This small molecule binds to this protein.
Small molecule (SMILES): CC(=O)N[C@@H]1[C@@H](O)[C@H](O)[C@@H](CO)O[C@H]1O

Sequence of chain 1.A:
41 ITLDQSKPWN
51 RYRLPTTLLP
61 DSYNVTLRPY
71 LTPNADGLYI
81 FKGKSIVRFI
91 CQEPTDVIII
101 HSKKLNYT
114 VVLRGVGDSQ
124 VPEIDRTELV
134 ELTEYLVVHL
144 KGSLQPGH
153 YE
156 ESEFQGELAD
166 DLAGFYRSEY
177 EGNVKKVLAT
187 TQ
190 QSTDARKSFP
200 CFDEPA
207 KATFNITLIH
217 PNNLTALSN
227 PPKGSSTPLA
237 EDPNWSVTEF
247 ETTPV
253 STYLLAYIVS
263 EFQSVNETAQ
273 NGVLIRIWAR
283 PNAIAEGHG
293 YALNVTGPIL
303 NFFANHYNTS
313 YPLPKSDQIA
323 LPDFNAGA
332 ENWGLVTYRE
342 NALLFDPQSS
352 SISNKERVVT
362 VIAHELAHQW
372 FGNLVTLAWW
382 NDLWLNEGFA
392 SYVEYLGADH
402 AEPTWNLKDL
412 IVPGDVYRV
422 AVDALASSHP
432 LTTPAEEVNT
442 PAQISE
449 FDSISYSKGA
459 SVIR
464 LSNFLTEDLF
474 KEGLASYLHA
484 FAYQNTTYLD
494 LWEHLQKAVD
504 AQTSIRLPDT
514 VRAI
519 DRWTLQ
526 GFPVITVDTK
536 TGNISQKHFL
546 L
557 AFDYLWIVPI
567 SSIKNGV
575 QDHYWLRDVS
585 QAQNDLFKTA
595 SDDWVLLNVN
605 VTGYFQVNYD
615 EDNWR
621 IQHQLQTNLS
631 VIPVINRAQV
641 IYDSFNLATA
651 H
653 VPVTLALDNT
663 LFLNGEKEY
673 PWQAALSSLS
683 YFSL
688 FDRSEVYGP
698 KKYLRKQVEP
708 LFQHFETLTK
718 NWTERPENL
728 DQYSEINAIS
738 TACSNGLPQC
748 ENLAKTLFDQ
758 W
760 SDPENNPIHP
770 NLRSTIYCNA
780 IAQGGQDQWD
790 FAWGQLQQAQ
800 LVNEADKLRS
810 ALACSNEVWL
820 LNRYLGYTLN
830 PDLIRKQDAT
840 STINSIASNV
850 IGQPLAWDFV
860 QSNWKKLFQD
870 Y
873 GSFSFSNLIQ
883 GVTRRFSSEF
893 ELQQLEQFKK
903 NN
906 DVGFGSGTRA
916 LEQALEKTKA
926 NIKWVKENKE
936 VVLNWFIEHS

Binding-site contacts:
Ligand atom C8 contacts residue ASN211 of chain 1.A at 4.2 Å.
Ligand atom C2 contacts residue SER62 of chain 1.A at 3.7 Å.
Ligand atom C3 contacts residue ARG88 of chain 1.A at 3.8 Å.
Ligand atom C3 contacts residue SER62 of chain 1.A at 4.0 Å.
Ligand atom O7 contacts residue ARG88 of chain 1.A at 3.5 Å (salt-bridge).
Ligand atom O6 contacts residue THR248 of chain 1.A at 4.1 Å.
Ligand atom C1 contacts residue ASN211 of chain 1.A at 1.4 Å.
Ligand atom C1 contacts residue SER62 of chain 1.A at 4.1 Å.
Ligand atom C7 contacts residue ARG88 of chain 1.A at 3.1 Å.
Ligand atom O3 contacts residue ARG88 of chain 1.A at 2.5 Å (salt-bridge).
Ligand atom C5 contacts residue ASN211 of chain 1.A at 3.7 Å.
Ligand atom C3 contacts residue ASN211 of chain 1.A at 3.9 Å.
Ligand atom C8 contacts residue ARG88 of chain 1.A at 3.1 Å.
Ligand atom O5 contacts residue ASN211 of chain 1.A at 2.4 Å (h-bond).
Ligand atom C7 contacts residue SER62 of chain 1.A at 3.5 Å.
Ligand atom O7 contacts residue ASN64 of chain 1.A at 3.5 Å (h-bond).
Ligand atom C8 contacts residue ASN64 of chain 1.A at 3.6 Å.
Ligand atom C2 contacts residue ARG88 of chain 1.A at 4.0 Å.
Ligand atom O3 contacts residue SER62 of chain 1.A at 4.4 Å.
Ligand atom N2 contacts residue SER62 of chain 1.A at 2.7 Å (h-bond).
Ligand atom O5 contacts residue THR248 of chain 1.A at 3.2 Å (h-bond).
Ligand atom C1 contacts residue THR248 of chain 1.A at 4.0 Å.
Ligand atom C2 contacts residue ASN211 of chain 1.A at 2.6 Å.
Ligand atom N2 contacts residue ASN211 of chain 1.A at 3.0 Å (h-bond).
Ligand atom C2 contacts residue ASN64 of chain 1.A at 4.1 Å.
Ligand atom C7 contacts residue ASN64 of chain 1.A at 3.2 Å.
Ligand atom C7 contacts residue NAG1 of chain 1.K at 4.3 Å.
Ligand atom C7 contacts residue ASN211 of chain 1.A at 3.7 Å.
Ligand atom N2 contacts residue ARG88 of chain 1.A at 3.6 Å (salt-bridge).
Ligand atom C8 contacts residue NAG1 of chain 1.K at 3.1 Å.
Ligand atom C6 contacts residue THR248 of chain 1.A at 3.3 Å.
Ligand atom C5 contacts residue THR248 of chain 1.A at 3.4 Å.
Ligand atom O7 contacts residue TYR63 of chain 1.A at 4.1 Å.
Ligand atom C4 contacts residue ASN211 of chain 1.A at 4.3 Å.
Ligand atom C1 contacts residue ASN64 of chain 1.A at 4.0 Å.
Ligand atom N2 contacts residue ASN64 of chain 1.A at 3.5 Å (h-bond).
Ligand atom O7 contacts residue SER62 of chain 1.A at 3.4 Å (h-bond).